A small-molecule ligand and the protein it binds are described below.
Small molecule (SMILES): CC(=O)N[C@@H]1[C@@H](O)[C@H](O)[C@@H](CO)O[C@H]1O

Sequence of chain 1.B:
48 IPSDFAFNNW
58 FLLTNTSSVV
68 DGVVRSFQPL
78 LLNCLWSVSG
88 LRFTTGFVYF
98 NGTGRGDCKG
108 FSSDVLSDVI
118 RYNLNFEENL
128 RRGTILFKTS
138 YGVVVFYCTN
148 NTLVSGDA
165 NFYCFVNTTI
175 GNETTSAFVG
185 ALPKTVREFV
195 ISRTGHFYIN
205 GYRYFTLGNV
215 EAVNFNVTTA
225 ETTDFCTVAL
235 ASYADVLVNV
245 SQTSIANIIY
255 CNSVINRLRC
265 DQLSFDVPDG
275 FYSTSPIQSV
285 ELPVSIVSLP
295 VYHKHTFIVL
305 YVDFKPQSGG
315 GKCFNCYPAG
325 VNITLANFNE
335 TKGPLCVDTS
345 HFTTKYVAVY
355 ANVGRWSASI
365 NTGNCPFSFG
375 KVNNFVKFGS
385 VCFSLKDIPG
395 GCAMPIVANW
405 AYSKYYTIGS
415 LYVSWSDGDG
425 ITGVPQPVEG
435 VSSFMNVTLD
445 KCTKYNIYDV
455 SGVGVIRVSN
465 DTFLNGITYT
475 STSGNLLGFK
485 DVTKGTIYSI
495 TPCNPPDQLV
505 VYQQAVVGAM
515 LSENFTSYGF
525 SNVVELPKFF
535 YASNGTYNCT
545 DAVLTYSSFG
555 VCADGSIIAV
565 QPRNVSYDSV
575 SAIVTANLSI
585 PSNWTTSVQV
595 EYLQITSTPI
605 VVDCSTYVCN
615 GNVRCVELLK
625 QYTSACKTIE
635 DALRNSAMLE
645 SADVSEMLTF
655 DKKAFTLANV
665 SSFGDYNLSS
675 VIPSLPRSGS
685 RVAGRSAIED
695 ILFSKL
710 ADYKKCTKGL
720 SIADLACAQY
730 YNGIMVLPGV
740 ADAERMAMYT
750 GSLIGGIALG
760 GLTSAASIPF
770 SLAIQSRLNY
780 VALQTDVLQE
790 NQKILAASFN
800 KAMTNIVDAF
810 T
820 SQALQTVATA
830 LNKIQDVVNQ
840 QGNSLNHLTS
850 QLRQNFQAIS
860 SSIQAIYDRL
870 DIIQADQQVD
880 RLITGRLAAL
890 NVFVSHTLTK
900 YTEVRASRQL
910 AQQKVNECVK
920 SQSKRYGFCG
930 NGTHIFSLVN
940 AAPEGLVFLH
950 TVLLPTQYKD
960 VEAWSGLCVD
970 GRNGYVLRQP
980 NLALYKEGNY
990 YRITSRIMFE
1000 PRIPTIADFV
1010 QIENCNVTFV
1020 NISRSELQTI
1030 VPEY

Binding-site contacts:
Ligand atom C5 contacts residue ASN518 of chain 1.B at 3.7 Å.
Ligand atom O7 contacts residue ASN518 of chain 1.B at 3.0 Å (h-bond).
Ligand atom C2 contacts residue ASN518 of chain 1.B at 2.4 Å.
Ligand atom C4 contacts residue ASN518 of chain 1.B at 4.2 Å.
Ligand atom C1 contacts residue ASN518 of chain 1.B at 1.4 Å.
Ligand atom C8 contacts residue ASN518 of chain 1.B at 4.2 Å.
Ligand atom N2 contacts residue ASN518 of chain 1.B at 2.8 Å (h-bond).
Ligand atom C7 contacts residue ASN518 of chain 1.B at 3.1 Å.
Ligand atom O5 contacts residue ASN518 of chain 1.B at 2.4 Å (h-bond).
Ligand atom C3 contacts residue ASN518 of chain 1.B at 3.8 Å.